Sequence of chain 1.B:
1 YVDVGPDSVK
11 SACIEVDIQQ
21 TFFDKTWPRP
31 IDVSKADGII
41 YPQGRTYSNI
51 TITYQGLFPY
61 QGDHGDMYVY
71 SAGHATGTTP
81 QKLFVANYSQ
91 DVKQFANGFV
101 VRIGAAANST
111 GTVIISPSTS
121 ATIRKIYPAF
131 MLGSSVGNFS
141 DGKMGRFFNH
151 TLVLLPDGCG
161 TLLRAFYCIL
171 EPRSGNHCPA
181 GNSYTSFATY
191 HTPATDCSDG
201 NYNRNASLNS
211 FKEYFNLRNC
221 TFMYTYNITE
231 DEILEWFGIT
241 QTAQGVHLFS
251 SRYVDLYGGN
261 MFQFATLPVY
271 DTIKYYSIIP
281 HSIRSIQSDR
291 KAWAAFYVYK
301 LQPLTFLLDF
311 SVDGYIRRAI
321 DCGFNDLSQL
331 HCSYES

Binding-site contacts:
Ligand atom C2 contacts residue ASN49 of chain 1.B at 2.4 Å.
Ligand atom C1 contacts residue ASN49 of chain 1.B at 1.4 Å.
Ligand atom C3 contacts residue ASN49 of chain 1.B at 3.8 Å.
Ligand atom C5 contacts residue ASN49 of chain 1.B at 3.6 Å.
Ligand atom C8 contacts residue ASN49 of chain 1.B at 4.4 Å.
Ligand atom C4 contacts residue ASN49 of chain 1.B at 4.2 Å.
Ligand atom C7 contacts residue ASN49 of chain 1.B at 3.2 Å.
Ligand atom O7 contacts residue ASN49 of chain 1.B at 3.2 Å (h-bond).
Ligand atom O5 contacts residue ASN49 of chain 1.B at 2.4 Å (h-bond).
Ligand atom N2 contacts residue ASN49 of chain 1.B at 2.8 Å (h-bond).

This small molecule binds to this protein.
Small molecule (SMILES): CC(=O)N[C@@H]1[C@@H](O)[C@H](O)[C@@H](CO)O[C@H]1O